Binding-site contacts:
Ligand atom C5 contacts residue ASN265 of chain 1.E at 3.6 Å.
Ligand atom C8 contacts residue SER381 of chain 1.E at 3.9 Å.
Ligand atom C2 contacts residue GLN263 of chain 1.E at 4.1 Å.
Ligand atom C3 contacts residue ASN265 of chain 1.E at 3.8 Å.
Ligand atom C8 contacts residue ASN301 of chain 1.E at 4.4 Å.
Ligand atom O5 contacts residue ARG412 of chain 1.E at 3.3 Å (salt-bridge).
Ligand atom C8 contacts residue VAL302 of chain 1.E at 4.1 Å (hydrophobic).
Ligand atom N2 contacts residue ASN265 of chain 1.E at 2.9 Å (h-bond).
Ligand atom C5 contacts residue GLN263 of chain 1.E at 4.4 Å.
Ligand atom N2 contacts residue GLN263 of chain 1.E at 4.0 Å.
Ligand atom C8 contacts residue SER303 of chain 1.E at 4.0 Å.
Ligand atom C4 contacts residue ASN265 of chain 1.E at 4.2 Å.
Ligand atom C3 contacts residue GLN263 of chain 1.E at 3.7 Å.
Ligand atom O5 contacts residue VAL414 of chain 1.E at 4.5 Å.
Ligand atom O7 contacts residue ASN301 of chain 1.E at 4.0 Å.
Ligand atom C8 contacts residue ASN265 of chain 1.E at 4.4 Å.
Ligand atom C5 contacts residue ARG412 of chain 1.E at 4.4 Å.
Ligand atom C1 contacts residue ASN265 of chain 1.E at 1.4 Å.
Ligand atom O7 contacts residue SER381 of chain 1.E at 4.4 Å.
Ligand atom O5 contacts residue ASN265 of chain 1.E at 2.4 Å (h-bond).
Ligand atom C6 contacts residue ARG412 of chain 1.E at 4.2 Å.
Ligand atom C7 contacts residue ASN265 of chain 1.E at 3.2 Å.
Ligand atom O7 contacts residue ASN265 of chain 1.E at 3.1 Å (h-bond).
Ligand atom C2 contacts residue ASN265 of chain 1.E at 2.4 Å.
Ligand atom C1 contacts residue GLN263 of chain 1.E at 4.1 Å.
Ligand atom C1 contacts residue ARG412 of chain 1.E at 4.0 Å.

Sequence of chain 1.E:
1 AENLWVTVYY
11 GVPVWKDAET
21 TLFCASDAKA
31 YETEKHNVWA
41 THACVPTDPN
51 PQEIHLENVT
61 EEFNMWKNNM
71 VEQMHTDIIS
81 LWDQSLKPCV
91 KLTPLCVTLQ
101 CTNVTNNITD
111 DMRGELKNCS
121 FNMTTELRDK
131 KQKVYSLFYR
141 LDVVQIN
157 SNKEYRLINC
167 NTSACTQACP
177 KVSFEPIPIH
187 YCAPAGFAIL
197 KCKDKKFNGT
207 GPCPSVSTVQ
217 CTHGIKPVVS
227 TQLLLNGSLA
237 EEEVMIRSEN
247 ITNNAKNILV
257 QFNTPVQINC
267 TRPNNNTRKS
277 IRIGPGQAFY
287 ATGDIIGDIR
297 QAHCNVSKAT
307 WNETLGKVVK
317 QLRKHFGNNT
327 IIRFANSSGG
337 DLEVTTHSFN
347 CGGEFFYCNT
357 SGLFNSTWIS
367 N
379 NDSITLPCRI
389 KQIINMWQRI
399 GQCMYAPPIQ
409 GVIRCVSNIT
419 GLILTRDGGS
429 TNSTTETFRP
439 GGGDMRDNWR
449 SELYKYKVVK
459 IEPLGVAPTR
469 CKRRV

The protein below binds the small molecule below.
Small molecule (SMILES): CC(=O)N[C@H]1[C@H](O[C@H]2[C@H](O)[C@@H](NC(C)=O)CO[C@@H]2CO)O[C@H](CO)[C@@H](O)[C@@H]1O